Sequence of chain 1.D:
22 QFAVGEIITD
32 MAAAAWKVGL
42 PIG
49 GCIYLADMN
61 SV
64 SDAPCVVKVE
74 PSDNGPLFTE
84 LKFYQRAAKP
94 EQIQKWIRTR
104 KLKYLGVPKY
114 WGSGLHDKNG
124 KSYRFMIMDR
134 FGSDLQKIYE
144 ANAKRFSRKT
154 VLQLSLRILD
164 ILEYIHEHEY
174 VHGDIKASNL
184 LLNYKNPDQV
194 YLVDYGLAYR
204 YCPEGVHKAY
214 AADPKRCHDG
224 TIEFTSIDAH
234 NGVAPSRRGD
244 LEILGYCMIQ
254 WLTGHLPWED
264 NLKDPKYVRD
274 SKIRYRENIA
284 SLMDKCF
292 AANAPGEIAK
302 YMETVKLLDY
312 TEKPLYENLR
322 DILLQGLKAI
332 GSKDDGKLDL

The small molecule below binds the protein below.
Small molecule (SMILES): CCCN1C(=O)[C@@H](C)N(CCC)c2nc(Nc3cc(F)c(O)c(F)c3)ncc21

Binding-site contacts:
Ligand atom C10 contacts residue ILE43 of chain 1.D at 3.9 Å (hydrophobic).
Ligand atom C14 contacts residue ILE43 of chain 1.D at 3.8 Å (hydrophobic).
Ligand atom C8 contacts residue PHE134 of chain 1.D at 3.2 Å (hydrophobic).
Ligand atom C5 contacts residue PHE134 of chain 1.D at 3.8 Å (hydrophobic).
Ligand atom C18 contacts residue ILE51 of chain 1.D at 3.8 Å (hydrophobic).
Ligand atom F1 contacts residue PRO111 of chain 1.D at 3.6 Å.
Ligand atom C13 contacts residue GLY135 of chain 1.D at 3.8 Å.
Ligand atom N3 contacts residue LEU184 of chain 1.D at 3.5 Å.
Ligand atom F1 contacts residue MET131 of chain 1.D at 3.4 Å.
Ligand atom C3 contacts residue VAL196 of chain 1.D at 3.5 Å (hydrophobic).
Ligand atom C5 contacts residue MET131 of chain 1.D at 3.9 Å (hydrophobic).
Ligand atom C7 contacts residue LEU184 of chain 1.D at 3.8 Å (hydrophobic).
Ligand atom C5 contacts residue ASP132 of chain 1.D at 3.4 Å.
Ligand atom C2 contacts residue LYS71 of chain 1.D at 3.7 Å.
Ligand atom F2 contacts residue VAL196 of chain 1.D at 3.9 Å.
Ligand atom C4 contacts residue VAL196 of chain 1.D at 3.9 Å (hydrophobic).
Ligand atom N4 contacts residue GLY135 of chain 1.D at 3.7 Å.
Ligand atom C7 contacts residue PHE134 of chain 1.D at 3.9 Å (hydrophobic).
Ligand atom N1 contacts residue ASP132 of chain 1.D at 3.3 Å (salt-bridge).
Ligand atom C3 contacts residue LYS71 of chain 1.D at 3.4 Å.
Ligand atom C7 contacts residue VAL69 of chain 1.D at 3.9 Å (hydrophobic).
Ligand atom C6 contacts residue ASP132 of chain 1.D at 3.8 Å.
Ligand atom C15 contacts residue ARG133 of chain 1.D at 3.4 Å.
Ligand atom F2 contacts residue LYS71 of chain 1.D at 3.4 Å.
Ligand atom N2 contacts residue ARG133 of chain 1.D at 3.7 Å.
Ligand atom C9 contacts residue ILE43 of chain 1.D at 3.9 Å (hydrophobic).
Ligand atom C2 contacts residue VAL196 of chain 1.D at 3.9 Å (hydrophobic).
Ligand atom N1 contacts residue VAL69 of chain 1.D at 3.5 Å.
Ligand atom C4 contacts residue MET131 of chain 1.D at 3.9 Å (hydrophobic).
Ligand atom O1 contacts residue GLU83 of chain 1.D at 3.6 Å.
Ligand atom O1 contacts residue VAL196 of chain 1.D at 3.5 Å.
Ligand atom N2 contacts residue PHE134 of chain 1.D at 2.9 Å (h-bond).
Ligand atom C10 contacts residue LEU184 of chain 1.D at 3.9 Å (hydrophobic).
Ligand atom C18 contacts residue ILE43 of chain 1.D at 3.5 Å (hydrophobic).
Ligand atom O1 contacts residue LYS71 of chain 1.D at 2.6 Å (salt-bridge).
Ligand atom N2 contacts residue VAL69 of chain 1.D at 3.6 Å.
Ligand atom C6 contacts residue VAL69 of chain 1.D at 3.8 Å (hydrophobic).
Ligand atom N1 contacts residue PHE134 of chain 1.D at 3.8 Å.
Ligand atom O1 contacts residue ASP197 of chain 1.D at 3.1 Å (salt-bridge).
Ligand atom C19 contacts residue ASP137 of chain 1.D at 3.7 Å.